This protein binds this small molecule.
Small molecule (SMILES): CC(=O)N[C@@H]1[C@@H](O)[C@H](O)[C@@H](CO)O[C@H]1O

Sequence of chain 1.A:
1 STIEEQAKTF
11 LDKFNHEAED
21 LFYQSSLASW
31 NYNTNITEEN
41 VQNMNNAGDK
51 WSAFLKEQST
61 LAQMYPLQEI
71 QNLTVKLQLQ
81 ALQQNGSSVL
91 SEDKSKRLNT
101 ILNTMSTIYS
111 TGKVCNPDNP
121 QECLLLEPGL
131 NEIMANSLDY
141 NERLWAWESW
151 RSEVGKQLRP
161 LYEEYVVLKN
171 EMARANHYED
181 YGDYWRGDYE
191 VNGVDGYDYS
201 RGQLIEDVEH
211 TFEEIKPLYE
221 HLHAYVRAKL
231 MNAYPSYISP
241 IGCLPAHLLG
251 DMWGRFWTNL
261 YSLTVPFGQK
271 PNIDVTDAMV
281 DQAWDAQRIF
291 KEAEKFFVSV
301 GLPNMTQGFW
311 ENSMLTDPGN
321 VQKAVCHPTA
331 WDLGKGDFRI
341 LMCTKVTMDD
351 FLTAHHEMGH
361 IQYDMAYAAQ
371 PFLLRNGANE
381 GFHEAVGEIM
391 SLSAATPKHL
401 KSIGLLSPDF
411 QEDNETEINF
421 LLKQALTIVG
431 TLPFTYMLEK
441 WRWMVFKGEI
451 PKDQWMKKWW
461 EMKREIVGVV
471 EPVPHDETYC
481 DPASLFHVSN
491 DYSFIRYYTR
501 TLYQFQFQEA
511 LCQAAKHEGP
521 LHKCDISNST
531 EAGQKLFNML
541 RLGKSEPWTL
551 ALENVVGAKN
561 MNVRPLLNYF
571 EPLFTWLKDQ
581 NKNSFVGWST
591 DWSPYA

Binding-site contacts:
Ligand atom C5 contacts residue ASN35 of chain 1.A at 3.7 Å.
Ligand atom O6 contacts residue ASN40 of chain 1.A at 3.7 Å.
Ligand atom C6 contacts residue GLU39 of chain 1.A at 3.4 Å.
Ligand atom O5 contacts residue THR37 of chain 1.A at 3.2 Å.
Ligand atom C1 contacts residue THR37 of chain 1.A at 3.7 Å.
Ligand atom C1 contacts residue ASN40 of chain 1.A at 4.2 Å.
Ligand atom C8 contacts residue GLN322 of chain 1.A at 3.7 Å.
Ligand atom O5 contacts residue ASN35 of chain 1.A at 2.4 Å (h-bond).
Ligand atom C8 contacts residue ASN35 of chain 1.A at 3.6 Å.
Ligand atom O5 contacts residue ASN40 of chain 1.A at 3.7 Å.
Ligand atom O6 contacts residue THR37 of chain 1.A at 4.3 Å.
Ligand atom C2 contacts residue ASN35 of chain 1.A at 2.4 Å.
Ligand atom N2 contacts residue ASN35 of chain 1.A at 2.9 Å (h-bond).
Ligand atom C6 contacts residue THR37 of chain 1.A at 4.0 Å.
Ligand atom C7 contacts residue ASN35 of chain 1.A at 3.6 Å.
Ligand atom C5 contacts residue THR37 of chain 1.A at 3.8 Å.
Ligand atom C4 contacts residue ASN35 of chain 1.A at 4.2 Å.
Ligand atom C1 contacts residue ASN35 of chain 1.A at 1.4 Å.
Ligand atom C3 contacts residue ASN35 of chain 1.A at 3.8 Å.
Ligand atom O6 contacts residue GLU39 of chain 1.A at 3.0 Å.